Sequence of chain 1.C:
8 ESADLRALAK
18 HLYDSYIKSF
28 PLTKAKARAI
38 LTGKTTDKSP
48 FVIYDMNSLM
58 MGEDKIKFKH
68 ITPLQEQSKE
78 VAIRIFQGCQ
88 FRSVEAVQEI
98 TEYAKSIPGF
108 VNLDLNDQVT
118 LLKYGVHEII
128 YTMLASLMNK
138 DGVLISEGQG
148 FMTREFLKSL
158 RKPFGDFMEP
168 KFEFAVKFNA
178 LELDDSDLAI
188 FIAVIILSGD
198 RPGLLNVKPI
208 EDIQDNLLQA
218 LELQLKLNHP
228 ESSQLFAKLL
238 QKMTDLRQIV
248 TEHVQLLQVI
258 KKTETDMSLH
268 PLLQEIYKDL

Binding-site contacts:
Ligand atom C6 contacts residue ILE142 of chain 1.C at 4.0 Å (hydrophobic).
Ligand atom O26 contacts residue PHE65 of chain 1.C at 3.7 Å.
Ligand atom C18 contacts residue CYS86 of chain 1.C at 3.7 Å (hydrophobic).
Ligand atom C4 contacts residue ILE142 of chain 1.C at 3.8 Å (hydrophobic).
Ligand atom C16 contacts residue PHE65 of chain 1.C at 3.4 Å (hydrophobic).
Ligand atom C28 contacts residue PHE83 of chain 1.C at 3.8 Å (hydrophobic).
Ligand atom C21 contacts residue ILE82 of chain 1.C at 4.0 Å (hydrophobic).
Ligand atom C20 contacts residue MET165 of chain 1.C at 4.0 Å (hydrophobic).
Ligand atom C21 contacts residue CYS86 of chain 1.C at 3.8 Å (hydrophobic).
Ligand atom C12 contacts residue PHE65 of chain 1.C at 3.7 Å (hydrophobic).
Ligand atom O27 contacts residue LYS66 of chain 1.C at 3.9 Å.
Ligand atom C6 contacts residue CYS86 of chain 1.C at 3.9 Å (hydrophobic).
Ligand atom C25 contacts residue VAL140 of chain 1.C at 3.9 Å (hydrophobic).
Ligand atom C18 contacts residue ILE82 of chain 1.C at 3.7 Å (hydrophobic).
Ligand atom O26 contacts residue HIS67 of chain 1.C at 3.1 Å (h-bond).
Ligand atom O27 contacts residue SER143 of chain 1.C at 3.5 Å (h-bond).
Ligand atom C10 contacts residue PHE65 of chain 1.C at 3.8 Å (hydrophobic).
Ligand atom C7 contacts residue CYS86 of chain 1.C at 4.1 Å (hydrophobic).
Ligand atom C18 contacts residue GLY85 of chain 1.C at 3.5 Å.
Ligand atom O1 contacts residue MET149 of chain 1.C at 3.8 Å.
Ligand atom C24 contacts residue LEU154 of chain 1.C at 3.7 Å (hydrophobic).
Ligand atom C24 contacts residue MET149 of chain 1.C at 4.0 Å (hydrophobic).
Ligand atom C16 contacts residue LYS66 of chain 1.C at 4.0 Å.
Ligand atom C21 contacts residue LEU154 of chain 1.C at 3.9 Å (hydrophobic).
Ligand atom C24 contacts residue VAL140 of chain 1.C at 3.8 Å (hydrophobic).
Ligand atom C5 contacts residue CYS86 of chain 1.C at 3.9 Å (hydrophobic).
Ligand atom C29 contacts residue LEU157 of chain 1.C at 3.9 Å (hydrophobic).
Ligand atom O26 contacts residue LYS66 of chain 1.C at 3.5 Å (salt-bridge).
Ligand atom C11 contacts residue PHE65 of chain 1.C at 3.0 Å (hydrophobic).
Ligand atom O1 contacts residue ILE82 of chain 1.C at 3.9 Å.
Ligand atom C9 contacts residue SER143 of chain 1.C at 4.1 Å.
Ligand atom C29 contacts residue PHE161 of chain 1.C at 3.5 Å (hydrophobic).
Ligand atom C5 contacts residue ILE142 of chain 1.C at 3.7 Å (hydrophobic).
Ligand atom C20 contacts residue CYS86 of chain 1.C at 4.0 Å (hydrophobic).
Ligand atom O15 contacts residue ARG89 of chain 1.C at 3.7 Å.
Ligand atom C22 contacts residue CYS86 of chain 1.C at 3.3 Å (hydrophobic).
Ligand atom C10 contacts residue SER143 of chain 1.C at 3.9 Å.
Ligand atom C23 contacts residue LEU154 of chain 1.C at 3.8 Å (hydrophobic).
Ligand atom C4 contacts residue CYS86 of chain 1.C at 3.9 Å (hydrophobic).
Ligand atom O27 contacts residue PHE65 of chain 1.C at 3.4 Å.

A small-molecule ligand and the protein it binds are described below.
Small molecule (SMILES): CCCCCCC(C)(C)c1cc(O)c2c(c1)OC(C)(C)[C@@H]1CC=C(C(=O)O)C[C@@H]21